Sequence of chain 1.A:
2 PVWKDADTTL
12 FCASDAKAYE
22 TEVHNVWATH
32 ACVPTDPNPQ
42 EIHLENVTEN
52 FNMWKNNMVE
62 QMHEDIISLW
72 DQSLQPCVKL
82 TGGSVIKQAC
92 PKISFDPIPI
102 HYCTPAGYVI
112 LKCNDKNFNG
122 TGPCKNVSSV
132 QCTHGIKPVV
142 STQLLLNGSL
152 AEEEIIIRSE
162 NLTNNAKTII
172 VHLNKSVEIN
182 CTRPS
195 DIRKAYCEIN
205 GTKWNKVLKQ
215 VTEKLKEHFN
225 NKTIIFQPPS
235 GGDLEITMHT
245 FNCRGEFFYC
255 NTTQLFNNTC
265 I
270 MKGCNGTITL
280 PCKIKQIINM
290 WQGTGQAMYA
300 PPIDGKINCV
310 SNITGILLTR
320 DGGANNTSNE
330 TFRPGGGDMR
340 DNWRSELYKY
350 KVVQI

Binding-site contacts:
Ligand atom C4 contacts residue ASN225 of chain 1.A at 4.2 Å.
Ligand atom O6 contacts residue ASN225 of chain 1.A at 4.2 Å.
Ligand atom C1 contacts residue ASN225 of chain 1.A at 1.4 Å.
Ligand atom O5 contacts residue ASN225 of chain 1.A at 2.3 Å (h-bond).
Ligand atom C2 contacts residue ASN225 of chain 1.A at 2.5 Å.
Ligand atom C5 contacts residue ASN225 of chain 1.A at 3.6 Å.
Ligand atom N2 contacts residue ASN225 of chain 1.A at 3.0 Å (h-bond).
Ligand atom C7 contacts residue ASN225 of chain 1.A at 4.2 Å.
Ligand atom C3 contacts residue ASN225 of chain 1.A at 3.8 Å.

The protein below binds the small molecule below.
Small molecule (SMILES): CC(=O)N[C@@H]1[C@@H](O)[C@H](O)[C@@H](CO)O[C@H]1O